This small molecule binds to this protein.
Small molecule (SMILES): N[C@@H](CCC(=O)O)C(=O)O

Binding-site contacts:
Ligand atom CG contacts residue TRP223 of chain 1.J at 4.2 Å (hydrophobic).
Ligand atom N contacts residue ASP191 of chain 1.J at 4.0 Å.
Ligand atom CG contacts residue GLU217 of chain 1.J at 3.5 Å.
Ligand atom C contacts residue NA1 of chain 1.AB at 4.1 Å.
Ligand atom OE1 contacts residue LYS222 of chain 1.J at 3.8 Å.
Ligand atom CA contacts residue GLU217 of chain 1.J at 3.6 Å.
Ligand atom CA contacts residue ASP216 of chain 1.J at 3.8 Å.
Ligand atom OXT contacts residue NA1 of chain 1.AB at 2.9 Å (h-bond).
Ligand atom C contacts residue ASP216 of chain 1.J at 4.0 Å.
Ligand atom C contacts residue GLU217 of chain 1.J at 3.6 Å.
Ligand atom CB contacts residue GLU217 of chain 1.J at 4.0 Å.
Ligand atom N contacts residue NA1 of chain 1.AB at 4.1 Å.
Ligand atom N contacts residue ASP189 of chain 1.J at 3.6 Å (salt-bridge).
Ligand atom N contacts residue ASP216 of chain 1.J at 2.8 Å (salt-bridge).
Ligand atom CB contacts residue PHE130 of chain 1.J at 4.0 Å (hydrophobic).
Ligand atom CD contacts residue TRP223 of chain 1.J at 3.7 Å (hydrophobic).
Ligand atom OXT contacts residue GLU217 of chain 1.J at 3.1 Å (salt-bridge).
Ligand atom OE1 contacts residue TRP223 of chain 1.J at 3.0 Å (h-bond).
Ligand atom N contacts residue GLU217 of chain 1.J at 2.7 Å (salt-bridge).
Ligand atom OE2 contacts residue PHE130 of chain 1.J at 3.3 Å.
Ligand atom OXT contacts residue ASP216 of chain 1.J at 3.4 Å (salt-bridge).
Ligand atom OXT contacts residue EDO1 of chain 1.CB at 3.9 Å.
Ligand atom CD contacts residue PHE130 of chain 1.J at 4.2 Å (hydrophobic).

Sequence of chain 1.J:
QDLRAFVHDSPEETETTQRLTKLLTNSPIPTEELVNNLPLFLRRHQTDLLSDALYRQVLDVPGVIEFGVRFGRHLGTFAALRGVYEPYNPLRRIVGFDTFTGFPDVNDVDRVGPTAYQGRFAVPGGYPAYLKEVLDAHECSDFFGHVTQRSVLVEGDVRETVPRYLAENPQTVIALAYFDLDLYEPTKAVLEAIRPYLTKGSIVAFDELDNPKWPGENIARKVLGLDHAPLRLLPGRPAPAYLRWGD